The protein below binds the small molecule below.
Small molecule (SMILES): CC(=O)N1CCNC(=O)C1

Binding-site contacts:
Ligand atom C04 contacts residue PHE95 of chain 1.B at 4.5 Å (hydrophobic).
Ligand atom O09 contacts residue VAL43 of chain 1.B at 4.3 Å.
Ligand atom C02 contacts residue ASN89 of chain 1.B at 3.9 Å.
Ligand atom C07 contacts residue PHE95 of chain 1.B at 3.6 Å (hydrophobic).
Ligand atom C08 contacts residue ASN89 of chain 1.B at 4.4 Å.
Ligand atom C01 contacts residue ILE33 of chain 1.B at 3.8 Å (hydrophobic).
Ligand atom C04 contacts residue VAL38 of chain 1.B at 4.0 Å (hydrophobic).
Ligand atom O10 contacts residue VAL38 of chain 1.B at 4.4 Å.
Ligand atom C01 contacts residue PHE34 of chain 1.B at 4.1 Å (hydrophobic).
Ligand atom N06 contacts residue VAL43 of chain 1.B at 4.0 Å.
Ligand atom C02 contacts residue CYS85 of chain 1.B at 4.3 Å (hydrophobic).
Ligand atom O09 contacts residue PHE95 of chain 1.B at 3.5 Å.
Ligand atom C08 contacts residue TYR88 of chain 1.B at 4.4 Å (hydrophobic).
Ligand atom O10 contacts residue TYR46 of chain 1.B at 4.5 Å.
Ligand atom C07 contacts residue VAL43 of chain 1.B at 4.0 Å (hydrophobic).
Ligand atom C01 contacts residue VAL38 of chain 1.B at 4.3 Å (hydrophobic).
Ligand atom C08 contacts residue VAL43 of chain 1.B at 4.3 Å (hydrophobic).
Ligand atom C05 contacts residue PHE95 of chain 1.B at 4.5 Å (hydrophobic).
Ligand atom N06 contacts residue PHE95 of chain 1.B at 3.6 Å.
Ligand atom C05 contacts residue VAL43 of chain 1.B at 4.3 Å (hydrophobic).
Ligand atom O10 contacts residue ASN89 of chain 1.B at 2.9 Å (h-bond).
Ligand atom O09 contacts residue ASN89 of chain 1.B at 4.0 Å.
Ligand atom C08 contacts residue VAL38 of chain 1.B at 4.3 Å (hydrophobic).
Ligand atom C01 contacts residue CYS85 of chain 1.B at 4.1 Å (hydrophobic).
Ligand atom N03 contacts residue PHE95 of chain 1.B at 4.5 Å.
Ligand atom N03 contacts residue VAL38 of chain 1.B at 3.9 Å.
Ligand atom O10 contacts residue CYS85 of chain 1.B at 3.9 Å.
Ligand atom O09 contacts residue TYR88 of chain 1.B at 4.2 Å.
Ligand atom C02 contacts residue VAL38 of chain 1.B at 4.0 Å (hydrophobic).

Sequence of chain 1.B:
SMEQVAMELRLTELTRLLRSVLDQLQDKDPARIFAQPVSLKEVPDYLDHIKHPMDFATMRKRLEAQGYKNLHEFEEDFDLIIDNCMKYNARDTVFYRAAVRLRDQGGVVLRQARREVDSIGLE